A small-molecule ligand and the protein it binds are described below.
Small molecule (SMILES): CC(=O)N[C@@H]1[C@@H](O)[C@H](O)[C@@H](CO)O[C@H]1O

Sequence of chain 1.A:
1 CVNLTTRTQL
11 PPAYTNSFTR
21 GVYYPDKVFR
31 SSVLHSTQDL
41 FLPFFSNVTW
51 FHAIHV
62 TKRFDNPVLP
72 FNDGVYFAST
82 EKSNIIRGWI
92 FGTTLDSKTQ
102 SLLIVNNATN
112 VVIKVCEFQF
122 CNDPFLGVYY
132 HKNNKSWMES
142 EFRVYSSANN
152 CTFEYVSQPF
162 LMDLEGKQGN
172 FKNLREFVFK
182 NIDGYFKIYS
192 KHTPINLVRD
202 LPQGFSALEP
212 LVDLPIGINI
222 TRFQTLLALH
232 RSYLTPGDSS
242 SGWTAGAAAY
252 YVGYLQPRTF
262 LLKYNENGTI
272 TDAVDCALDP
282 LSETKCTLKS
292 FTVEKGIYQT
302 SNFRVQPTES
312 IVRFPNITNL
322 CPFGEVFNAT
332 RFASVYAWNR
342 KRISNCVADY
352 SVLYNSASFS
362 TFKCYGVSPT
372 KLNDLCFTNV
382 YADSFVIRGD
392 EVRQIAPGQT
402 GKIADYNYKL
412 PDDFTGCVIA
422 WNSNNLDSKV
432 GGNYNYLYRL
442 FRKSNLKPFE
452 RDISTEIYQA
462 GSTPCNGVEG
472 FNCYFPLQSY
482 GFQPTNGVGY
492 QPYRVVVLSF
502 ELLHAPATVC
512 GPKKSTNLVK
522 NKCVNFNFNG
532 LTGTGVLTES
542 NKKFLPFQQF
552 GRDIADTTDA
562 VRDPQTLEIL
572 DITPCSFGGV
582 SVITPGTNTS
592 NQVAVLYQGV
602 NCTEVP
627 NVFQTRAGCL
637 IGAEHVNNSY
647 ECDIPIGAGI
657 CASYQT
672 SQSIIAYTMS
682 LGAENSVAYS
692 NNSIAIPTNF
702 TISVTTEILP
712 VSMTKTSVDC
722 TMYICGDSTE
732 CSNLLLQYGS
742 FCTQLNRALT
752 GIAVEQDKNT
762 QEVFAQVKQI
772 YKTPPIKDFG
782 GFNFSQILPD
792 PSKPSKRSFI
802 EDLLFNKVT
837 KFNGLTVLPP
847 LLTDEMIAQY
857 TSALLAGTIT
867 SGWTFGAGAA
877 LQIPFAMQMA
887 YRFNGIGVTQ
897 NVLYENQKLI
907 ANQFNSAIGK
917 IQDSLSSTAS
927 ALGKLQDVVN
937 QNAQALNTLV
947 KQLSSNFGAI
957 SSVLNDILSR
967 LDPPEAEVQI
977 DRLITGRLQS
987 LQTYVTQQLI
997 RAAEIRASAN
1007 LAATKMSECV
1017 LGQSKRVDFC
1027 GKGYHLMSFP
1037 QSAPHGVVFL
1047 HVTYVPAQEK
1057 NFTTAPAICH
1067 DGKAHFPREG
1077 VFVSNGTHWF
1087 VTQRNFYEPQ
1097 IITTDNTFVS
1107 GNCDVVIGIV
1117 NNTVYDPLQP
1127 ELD

Binding-site contacts:
Ligand atom O5 contacts residue ASN47 of chain 1.A at 2.5 Å (h-bond).
Ligand atom C6 contacts residue TYR14 of chain 1.A at 3.7 Å (hydrophobic).
Ligand atom O7 contacts residue ASN47 of chain 1.A at 2.8 Å (h-bond).
Ligand atom O5 contacts residue TYR14 of chain 1.A at 3.0 Å.
Ligand atom C8 contacts residue ASN47 of chain 1.A at 4.1 Å.
Ligand atom C5 contacts residue ASN47 of chain 1.A at 3.7 Å.
Ligand atom C1 contacts residue TYR14 of chain 1.A at 3.8 Å (hydrophobic).
Ligand atom C5 contacts residue TYR14 of chain 1.A at 3.7 Å (hydrophobic).
Ligand atom N2 contacts residue ASN47 of chain 1.A at 2.8 Å (h-bond).
Ligand atom C7 contacts residue ASN47 of chain 1.A at 3.0 Å.
Ligand atom C3 contacts residue ASN47 of chain 1.A at 3.8 Å.
Ligand atom C1 contacts residue ASN47 of chain 1.A at 1.4 Å.
Ligand atom C2 contacts residue ASN47 of chain 1.A at 2.5 Å.
Ligand atom C4 contacts residue ASN47 of chain 1.A at 4.3 Å.